Sequence of chain 1.B:
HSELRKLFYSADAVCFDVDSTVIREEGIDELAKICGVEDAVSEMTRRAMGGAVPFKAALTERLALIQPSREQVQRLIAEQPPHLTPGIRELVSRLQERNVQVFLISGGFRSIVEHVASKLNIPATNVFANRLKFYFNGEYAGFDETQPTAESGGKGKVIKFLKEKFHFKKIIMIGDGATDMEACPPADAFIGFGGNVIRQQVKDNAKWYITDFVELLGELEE

A protein and the small-molecule ligand that binds it are described below.
Small molecule (SMILES): N[C@@H](CO)C(=O)O

Binding-site contacts:
Ligand atom OXT contacts residue ARG202 of chain 1.B at 3.9 Å.
Ligand atom CB contacts residue THR182 of chain 1.B at 4.3 Å.
Ligand atom N contacts residue THR182 of chain 1.B at 4.2 Å.
Ligand atom O contacts residue THR182 of chain 1.B at 3.2 Å (h-bond).
Ligand atom OXT contacts residue THR182 of chain 1.B at 1.9 Å (h-bond).
Ligand atom OG contacts residue ASP22 of chain 1.B at 2.7 Å (salt-bridge).
Ligand atom CB contacts residue ASP20 of chain 1.B at 4.5 Å.
Ligand atom CA contacts residue PO41 of chain 1.E at 3.3 Å.
Ligand atom OG contacts residue PO41 of chain 1.E at 1.4 Å (h-bond).
Ligand atom O contacts residue GLY180 of chain 1.B at 4.5 Å.
Ligand atom C contacts residue ASP179 of chain 1.B at 3.7 Å.
Ligand atom CB contacts residue ASP22 of chain 1.B at 3.4 Å.
Ligand atom CA contacts residue LYS158 of chain 1.B at 3.7 Å.
Ligand atom CB contacts residue PO41 of chain 1.E at 2.0 Å.
Ligand atom O contacts residue PO41 of chain 1.E at 4.0 Å.
Ligand atom OXT contacts residue ASP183 of chain 1.B at 4.4 Å.
Ligand atom OG contacts residue GLY110 of chain 1.B at 3.5 Å (h-bond).
Ligand atom C contacts residue ASP183 of chain 1.B at 3.8 Å.
Ligand atom CB contacts residue ASP183 of chain 1.B at 4.1 Å.
Ligand atom CA contacts residue ASP22 of chain 1.B at 4.4 Å.
Ligand atom O contacts residue ASP179 of chain 1.B at 2.4 Å (salt-bridge).
Ligand atom CB contacts residue LYS158 of chain 1.B at 2.8 Å.
Ligand atom N contacts residue ASP22 of chain 1.B at 4.0 Å.
Ligand atom CA contacts residue ASP183 of chain 1.B at 4.2 Å.
Ligand atom C contacts residue THR182 of chain 1.B at 2.4 Å.
Ligand atom O contacts residue ASP22 of chain 1.B at 3.9 Å.
Ligand atom OG contacts residue LYS158 of chain 1.B at 2.6 Å (salt-bridge).
Ligand atom N contacts residue PO41 of chain 1.E at 3.6 Å.
Ligand atom CA contacts residue THR182 of chain 1.B at 3.2 Å.
Ligand atom O contacts residue ASP183 of chain 1.B at 3.4 Å (salt-bridge).
Ligand atom OXT contacts residue ASP179 of chain 1.B at 4.3 Å.
Ligand atom C contacts residue PO41 of chain 1.E at 4.1 Å.